This small molecule binds to this protein.
Small molecule (SMILES): CC(=O)N[C@@H]1[C@@H](O)[C@H](O)[C@@H](CO)O[C@H]1O

Sequence of chain 23.A:
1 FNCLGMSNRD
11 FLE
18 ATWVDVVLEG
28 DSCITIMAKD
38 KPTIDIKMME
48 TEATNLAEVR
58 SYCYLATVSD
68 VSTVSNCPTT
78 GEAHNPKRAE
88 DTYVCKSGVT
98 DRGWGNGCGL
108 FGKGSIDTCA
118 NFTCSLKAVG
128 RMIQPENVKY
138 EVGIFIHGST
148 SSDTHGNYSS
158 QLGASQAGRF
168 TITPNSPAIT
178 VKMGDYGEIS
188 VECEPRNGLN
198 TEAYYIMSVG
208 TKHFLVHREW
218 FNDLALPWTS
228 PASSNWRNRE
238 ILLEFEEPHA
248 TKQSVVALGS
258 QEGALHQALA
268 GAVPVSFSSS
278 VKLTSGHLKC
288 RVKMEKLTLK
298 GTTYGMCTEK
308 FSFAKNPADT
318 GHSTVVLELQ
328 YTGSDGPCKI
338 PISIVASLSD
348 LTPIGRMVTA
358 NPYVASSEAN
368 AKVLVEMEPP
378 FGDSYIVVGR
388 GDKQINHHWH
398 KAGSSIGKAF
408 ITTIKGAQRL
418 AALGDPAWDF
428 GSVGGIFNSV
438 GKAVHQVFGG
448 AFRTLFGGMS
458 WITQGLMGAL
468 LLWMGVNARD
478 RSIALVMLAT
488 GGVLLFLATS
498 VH

Binding-site contacts:
Ligand atom O7 contacts residue ASN118 of chain 23.A at 4.3 Å.
Ligand atom N2 contacts residue TYR90 of chain 23.A at 4.2 Å.
Ligand atom C1 contacts residue ASN118 of chain 23.A at 1.4 Å.
Ligand atom C5 contacts residue ASN118 of chain 23.A at 3.6 Å.
Ligand atom O7 contacts residue TYR90 of chain 23.A at 3.8 Å.
Ligand atom C5 contacts residue THR120 of chain 23.A at 4.0 Å.
Ligand atom O6 contacts residue THR120 of chain 23.A at 3.1 Å (h-bond).
Ligand atom C5 contacts residue THR89 of chain 23.A at 4.5 Å.
Ligand atom N2 contacts residue ASN118 of chain 23.A at 2.9 Å (h-bond).
Ligand atom C7 contacts residue ASN118 of chain 23.A at 3.4 Å.
Ligand atom C4 contacts residue ASN118 of chain 23.A at 4.2 Å.
Ligand atom C6 contacts residue PHE119 of chain 23.A at 4.2 Å (hydrophobic).
Ligand atom C7 contacts residue ASP67 of chain 23.A at 3.3 Å.
Ligand atom O5 contacts residue PHE119 of chain 23.A at 4.1 Å.
Ligand atom O7 contacts residue ASP67 of chain 23.A at 2.8 Å (salt-bridge).
Ligand atom C2 contacts residue ASN118 of chain 23.A at 2.4 Å.
Ligand atom C8 contacts residue ASP67 of chain 23.A at 3.3 Å.
Ligand atom C1 contacts residue THR89 of chain 23.A at 4.2 Å.
Ligand atom O6 contacts residue PHE119 of chain 23.A at 3.0 Å (h-bond).
Ligand atom C8 contacts residue ASN118 of chain 23.A at 3.6 Å.
Ligand atom O5 contacts residue THR89 of chain 23.A at 4.5 Å.
Ligand atom N2 contacts residue ASP67 of chain 23.A at 4.5 Å.
Ligand atom C7 contacts residue TYR90 of chain 23.A at 4.2 Å (hydrophobic).
Ligand atom C3 contacts residue ASN118 of chain 23.A at 3.8 Å.
Ligand atom C8 contacts residue SER66 of chain 23.A at 3.3 Å.
Ligand atom O5 contacts residue THR120 of chain 23.A at 3.2 Å (h-bond).
Ligand atom O5 contacts residue ASN118 of chain 23.A at 2.4 Å (h-bond).
Ligand atom O6 contacts residue THR89 of chain 23.A at 4.0 Å.
Ligand atom C1 contacts residue THR120 of chain 23.A at 4.4 Å.
Ligand atom C6 contacts residue THR120 of chain 23.A at 3.4 Å.